Binding-site contacts:
Ligand atom N contacts residue THR21 of chain 1.K at 2.7 Å (h-bond).
Ligand atom N contacts residue ASP126 of chain 1.L at 2.9 Å (salt-bridge).
Ligand atom CA contacts residue THR21 of chain 1.K at 3.5 Å.
Ligand atom C5 contacts residue ALA49 of chain 1.K at 3.6 Å (hydrophobic).
Ligand atom CA contacts residue ASP126 of chain 1.L at 3.8 Å.
Ligand atom O contacts residue THR21 of chain 1.K at 2.9 Å (h-bond).
Ligand atom O contacts residue ALA22 of chain 1.K at 3.8 Å.
Ligand atom C53 contacts residue PHE102 of chain 1.L at 3.6 Å (hydrophobic).
Ligand atom O contacts residue ALA20 of chain 1.K at 3.4 Å.
Ligand atom OD1 contacts residue GLY23 of chain 1.K at 3.2 Å (h-bond).
Ligand atom CE1 contacts residue VAL128 of chain 1.L at 3.7 Å (hydrophobic).
Ligand atom C54 contacts residue PHE102 of chain 1.L at 3.3 Å (hydrophobic).
Ligand atom CB contacts residue THR21 of chain 1.K at 3.6 Å.
Ligand atom OG contacts residue MES1 of chain 1.EA at 2.9 Å (h-bond).
Ligand atom C contacts residue THR1 of chain 1.K at 3.2 Å.
Ligand atom C3 contacts residue MET45 of chain 1.K at 3.5 Å (hydrophobic).
Ligand atom CZ3 contacts residue GLY48 of chain 1.K at 3.6 Å.
Ligand atom N contacts residue GLY47 of chain 1.K at 2.8 Å (h-bond).
Ligand atom C6 contacts residue ALA49 of chain 1.K at 3.6 Å (hydrophobic).
Ligand atom CB contacts residue ASP126 of chain 1.L at 3.5 Å.
Ligand atom CA contacts residue GLY47 of chain 1.K at 3.4 Å.
Ligand atom CD1 contacts residue THR21 of chain 1.K at 3.5 Å.
Ligand atom CG contacts residue VAL128 of chain 1.L at 3.8 Å (hydrophobic).
Ligand atom C contacts residue THR21 of chain 1.K at 3.5 Å.
Ligand atom CB contacts residue ASP126 of chain 1.L at 3.4 Å.
Ligand atom C5 contacts residue VAL31 of chain 1.K at 3.3 Å (hydrophobic).
Ligand atom C contacts residue ASP126 of chain 1.L at 3.8 Å.
Ligand atom C6 contacts residue TYR106 of chain 1.L at 3.7 Å (hydrophobic).
Ligand atom OD1 contacts residue THR21 of chain 1.K at 2.9 Å (h-bond).
Ligand atom C51 contacts residue TYR106 of chain 1.L at 3.6 Å (hydrophobic).
Ligand atom C contacts residue GLY47 of chain 1.K at 3.6 Å.
Ligand atom CD1 contacts residue VAL128 of chain 1.L at 3.7 Å (hydrophobic).
Ligand atom OH contacts residue PRO104 of chain 1.L at 3.4 Å.
Ligand atom C4 contacts residue TYR106 of chain 1.L at 3.8 Å (hydrophobic).
Ligand atom CA contacts residue THR21 of chain 1.K at 3.5 Å.
Ligand atom OD1 contacts residue ALA22 of chain 1.K at 3.5 Å.
Ligand atom CE3 contacts residue GLY47 of chain 1.K at 3.6 Å.
Ligand atom CA contacts residue ASP126 of chain 1.L at 3.7 Å.
Ligand atom C4 contacts residue VAL31 of chain 1.K at 3.8 Å (hydrophobic).
Ligand atom O contacts residue ALA49 of chain 1.K at 3.3 Å (h-bond).

Sequence of chain 1.L:
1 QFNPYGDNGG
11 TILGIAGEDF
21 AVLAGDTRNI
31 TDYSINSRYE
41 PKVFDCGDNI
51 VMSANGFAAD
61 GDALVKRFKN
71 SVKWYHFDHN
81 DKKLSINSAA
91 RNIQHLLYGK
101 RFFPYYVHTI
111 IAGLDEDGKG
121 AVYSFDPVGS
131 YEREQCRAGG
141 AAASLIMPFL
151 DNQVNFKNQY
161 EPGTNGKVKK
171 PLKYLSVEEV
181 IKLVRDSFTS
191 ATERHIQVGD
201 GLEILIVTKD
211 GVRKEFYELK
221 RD

Sequence of chain 1.K:
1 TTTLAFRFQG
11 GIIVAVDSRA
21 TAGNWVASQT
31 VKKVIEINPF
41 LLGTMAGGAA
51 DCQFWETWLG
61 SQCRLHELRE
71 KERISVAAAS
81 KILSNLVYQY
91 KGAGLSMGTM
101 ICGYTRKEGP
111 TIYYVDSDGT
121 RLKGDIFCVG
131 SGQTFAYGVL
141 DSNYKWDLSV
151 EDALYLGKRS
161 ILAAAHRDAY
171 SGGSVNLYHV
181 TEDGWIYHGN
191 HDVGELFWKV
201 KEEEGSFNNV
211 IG

A protein and the small-molecule ligand that binds it are described below.
Small molecule (SMILES): C[C@H](NC(=O)[C@H](Cc1ccc(OCc2ccccc2)cc1)NC(=O)CCCCCN)C(=O)N[C@@H](C[C@]1(O)C(=O)Nc2ccccc21)C(=O)NCc1ccccc1